Sequence of chain 1.A:
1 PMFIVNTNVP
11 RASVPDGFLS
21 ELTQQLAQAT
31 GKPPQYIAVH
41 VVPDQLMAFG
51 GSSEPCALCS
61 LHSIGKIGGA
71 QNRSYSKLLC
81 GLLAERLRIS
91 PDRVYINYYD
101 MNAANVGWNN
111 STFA

This protein binds this small molecule.
Small molecule (SMILES): COC(=O)C[C@H]1CC(c2ccc(O)cc2)=NO1

Sequence of chain 1.C:
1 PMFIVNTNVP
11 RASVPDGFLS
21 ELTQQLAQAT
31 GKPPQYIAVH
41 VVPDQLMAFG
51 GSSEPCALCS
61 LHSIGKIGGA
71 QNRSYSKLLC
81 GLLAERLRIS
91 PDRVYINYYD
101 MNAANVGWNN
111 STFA

Binding-site contacts:
Ligand atom C2 contacts residue MET2 of chain 1.C at 3.9 Å (hydrophobic).
Ligand atom C9 contacts residue PRO1 of chain 1.C at 3.8 Å (hydrophobic).
Ligand atom C8 contacts residue PRO1 of chain 1.C at 3.4 Å (hydrophobic).
Ligand atom C4 contacts residue ASN97 of chain 1.A at 3.8 Å.
Ligand atom C2 contacts residue VAL106 of chain 1.C at 4.1 Å (hydrophobic).
Ligand atom C11 contacts residue TYR36 of chain 1.C at 3.9 Å (hydrophobic).
Ligand atom O1 contacts residue ASN97 of chain 1.A at 2.9 Å (h-bond).
Ligand atom C7 contacts residue PRO1 of chain 1.C at 3.2 Å (hydrophobic).
Ligand atom C9 contacts residue TYR36 of chain 1.C at 4.0 Å (hydrophobic).
Ligand atom C1 contacts residue TYR95 of chain 1.A at 3.5 Å (hydrophobic).
Ligand atom C5 contacts residue HIS62 of chain 1.C at 3.8 Å.
Ligand atom O3 contacts residue TYR36 of chain 1.C at 3.8 Å.
Ligand atom C3 contacts residue MET2 of chain 1.C at 3.9 Å (hydrophobic).
Ligand atom C11 contacts residue LYS32 of chain 1.C at 3.6 Å.
Ligand atom C4 contacts residue VAL106 of chain 1.C at 4.0 Å (hydrophobic).
Ligand atom C3 contacts residue HIS62 of chain 1.C at 3.9 Å.
Ligand atom C5 contacts residue ILE64 of chain 1.C at 3.7 Å (hydrophobic).
Ligand atom C4 contacts residue HIS62 of chain 1.C at 3.6 Å.
Ligand atom N1 contacts residue PRO1 of chain 1.C at 3.6 Å.
Ligand atom C1 contacts residue PRO1 of chain 1.C at 3.4 Å (hydrophobic).
Ligand atom N1 contacts residue SER63 of chain 1.C at 4.0 Å.
Ligand atom C4 contacts residue SER63 of chain 1.C at 4.0 Å.
Ligand atom C8 contacts residue TYR95 of chain 1.A at 3.7 Å (hydrophobic).
Ligand atom O3 contacts residue LYS32 of chain 1.C at 2.8 Å.
Ligand atom N1 contacts residue LYS32 of chain 1.C at 3.7 Å.
Ligand atom C3 contacts residue ASN97 of chain 1.A at 3.7 Å.
Ligand atom O2 contacts residue PRO1 of chain 1.C at 3.7 Å.
Ligand atom C5 contacts residue SER63 of chain 1.C at 3.6 Å.
Ligand atom C3 contacts residue VAL106 of chain 1.C at 3.9 Å (hydrophobic).
Ligand atom N1 contacts residue ILE64 of chain 1.C at 3.2 Å (h-bond).
Ligand atom C9 contacts residue LYS32 of chain 1.C at 3.9 Å.
Ligand atom O1 contacts residue HIS62 of chain 1.C at 3.7 Å.
Ligand atom C4 contacts residue MET101 of chain 1.C at 4.1 Å (hydrophobic).
Ligand atom O1 contacts residue MET2 of chain 1.C at 3.2 Å.
Ligand atom C2 contacts residue TYR95 of chain 1.A at 3.5 Å (hydrophobic).
Ligand atom O2 contacts residue LYS32 of chain 1.C at 2.9 Å (salt-bridge).
Ligand atom C2 contacts residue PRO1 of chain 1.C at 3.9 Å (hydrophobic).
Ligand atom C12 contacts residue TYR36 of chain 1.C at 3.4 Å (hydrophobic).
Ligand atom C6 contacts residue PRO1 of chain 1.C at 3.5 Å (hydrophobic).
Ligand atom O2 contacts residue ILE64 of chain 1.C at 4.0 Å.